Binding-site contacts:
Ligand atom CA contacts residue THR340 of chain 1.D at 3.9 Å.
Ligand atom OXT contacts residue TYR353 of chain 1.D at 4.1 Å.
Ligand atom O contacts residue LYS347 of chain 1.E at 3.8 Å.
Ligand atom N contacts residue LEU344 of chain 1.D at 4.3 Å.
Ligand atom N contacts residue LYS347 of chain 1.D at 3.5 Å (salt-bridge).
Ligand atom OXT contacts residue THR340 of chain 1.D at 4.3 Å.
Ligand atom OXT contacts residue GLN346 of chain 1.E at 4.2 Å.
Ligand atom CA contacts residue LYS347 of chain 1.E at 4.5 Å.
Ligand atom C contacts residue LYS347 of chain 1.E at 4.1 Å.
Ligand atom N contacts residue THR340 of chain 1.D at 4.4 Å.

Sequence of chain 1.D:
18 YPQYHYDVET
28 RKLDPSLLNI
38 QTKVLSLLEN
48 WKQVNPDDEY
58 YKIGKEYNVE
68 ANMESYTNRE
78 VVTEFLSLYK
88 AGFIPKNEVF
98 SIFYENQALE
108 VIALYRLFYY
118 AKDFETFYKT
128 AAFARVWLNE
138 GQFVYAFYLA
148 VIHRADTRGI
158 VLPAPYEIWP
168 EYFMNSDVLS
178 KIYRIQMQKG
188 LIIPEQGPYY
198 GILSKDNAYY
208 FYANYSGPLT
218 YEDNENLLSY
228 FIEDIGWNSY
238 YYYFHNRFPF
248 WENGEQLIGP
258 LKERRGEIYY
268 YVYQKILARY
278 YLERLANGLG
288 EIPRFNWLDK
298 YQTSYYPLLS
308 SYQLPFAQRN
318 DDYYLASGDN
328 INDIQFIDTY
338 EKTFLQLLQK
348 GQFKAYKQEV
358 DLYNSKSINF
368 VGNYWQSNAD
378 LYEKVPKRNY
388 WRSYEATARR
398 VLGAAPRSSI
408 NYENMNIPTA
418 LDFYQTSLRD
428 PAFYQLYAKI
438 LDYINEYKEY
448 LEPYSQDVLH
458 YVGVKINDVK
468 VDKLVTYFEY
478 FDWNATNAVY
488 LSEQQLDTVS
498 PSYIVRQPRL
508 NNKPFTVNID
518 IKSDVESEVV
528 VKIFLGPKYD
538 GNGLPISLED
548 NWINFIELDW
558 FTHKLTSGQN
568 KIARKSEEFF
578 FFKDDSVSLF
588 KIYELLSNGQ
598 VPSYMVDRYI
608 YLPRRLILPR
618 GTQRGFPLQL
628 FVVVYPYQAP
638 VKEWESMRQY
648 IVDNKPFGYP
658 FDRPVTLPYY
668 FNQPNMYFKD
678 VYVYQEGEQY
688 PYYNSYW

This small molecule binds to this protein.
Small molecule (SMILES): NCC(=O)O

Sequence of chain 1.E:
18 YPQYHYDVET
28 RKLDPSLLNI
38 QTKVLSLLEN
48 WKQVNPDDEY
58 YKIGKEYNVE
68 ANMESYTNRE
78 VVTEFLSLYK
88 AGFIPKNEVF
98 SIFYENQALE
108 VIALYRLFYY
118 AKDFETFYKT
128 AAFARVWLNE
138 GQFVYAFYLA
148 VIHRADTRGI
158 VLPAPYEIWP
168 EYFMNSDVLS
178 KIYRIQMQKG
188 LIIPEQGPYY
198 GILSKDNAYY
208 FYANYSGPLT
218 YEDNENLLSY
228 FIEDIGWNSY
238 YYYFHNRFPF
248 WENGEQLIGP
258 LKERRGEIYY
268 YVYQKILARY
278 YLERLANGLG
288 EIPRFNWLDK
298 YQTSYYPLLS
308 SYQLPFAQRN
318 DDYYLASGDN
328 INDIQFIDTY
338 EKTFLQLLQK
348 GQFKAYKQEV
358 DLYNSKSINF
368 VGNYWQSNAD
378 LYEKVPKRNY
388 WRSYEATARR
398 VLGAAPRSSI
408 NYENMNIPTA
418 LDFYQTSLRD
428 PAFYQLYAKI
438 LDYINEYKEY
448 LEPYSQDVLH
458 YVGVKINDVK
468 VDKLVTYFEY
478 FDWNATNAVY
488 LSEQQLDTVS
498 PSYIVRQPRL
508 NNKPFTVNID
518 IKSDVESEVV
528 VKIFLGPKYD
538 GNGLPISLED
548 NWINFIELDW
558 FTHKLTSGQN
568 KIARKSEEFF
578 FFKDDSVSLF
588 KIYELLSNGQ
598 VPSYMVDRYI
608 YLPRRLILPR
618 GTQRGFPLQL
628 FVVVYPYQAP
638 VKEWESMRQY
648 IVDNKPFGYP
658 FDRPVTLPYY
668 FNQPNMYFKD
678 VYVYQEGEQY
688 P